Binding-site contacts:
Ligand atom N3A contacts residue ALA24 of chain 41.C at 3.8 Å.
Ligand atom C2C contacts residue MET221 of chain 41.A at 4.0 Å (hydrophobic).
Ligand atom C1C contacts residue TYR128 of chain 41.A at 3.7 Å (hydrophobic).
Ligand atom O1B contacts residue ILE104 of chain 41.A at 3.9 Å.
Ligand atom C4 contacts residue LEU106 of chain 41.A at 3.9 Å (hydrophobic).
Ligand atom N3A contacts residue PHE186 of chain 41.A at 4.0 Å.
Ligand atom C4A contacts residue PRO174 of chain 41.A at 3.1 Å (hydrophobic).
Ligand atom C2A contacts residue PHE186 of chain 41.A at 3.3 Å (hydrophobic).
Ligand atom C5A contacts residue PHE186 of chain 41.A at 3.5 Å (hydrophobic).
Ligand atom C1B contacts residue VAL188 of chain 41.A at 3.8 Å (hydrophobic).
Ligand atom C4B contacts residue PHE186 of chain 41.A at 3.6 Å (hydrophobic).
Ligand atom O1B contacts residue TYR128 of chain 41.A at 3.4 Å (h-bond).
Ligand atom N3A contacts residue PRO174 of chain 41.A at 3.7 Å.
Ligand atom C2B contacts residue VAL188 of chain 41.A at 3.5 Å (hydrophobic).
Ligand atom C4C contacts residue VAL188 of chain 41.A at 3.7 Å (hydrophobic).
Ligand atom O1 contacts residue MET221 of chain 41.A at 3.9 Å.
Ligand atom C1B contacts residue TYR128 of chain 41.A at 3.6 Å (hydrophobic).
Ligand atom C5 contacts residue LEU106 of chain 41.A at 3.8 Å (hydrophobic).
Ligand atom C2C contacts residue TYR197 of chain 41.A at 3.7 Å (hydrophobic).
Ligand atom O1A contacts residue PHE186 of chain 41.A at 3.0 Å.
Ligand atom C1C contacts residue LEU106 of chain 41.A at 3.8 Å (hydrophobic).
Ligand atom C5B contacts residue PHE186 of chain 41.A at 3.9 Å (hydrophobic).
Ligand atom C5A contacts residue ALA150 of chain 41.A at 3.6 Å (hydrophobic).
Ligand atom C5B contacts residue MET224 of chain 41.A at 3.8 Å (hydrophobic).
Ligand atom C2A contacts residue TYR152 of chain 41.A at 3.6 Å (hydrophobic).
Ligand atom C3C contacts residue TYR128 of chain 41.A at 3.4 Å (hydrophobic).
Ligand atom C1B contacts residue ILE104 of chain 41.A at 4.0 Å (hydrophobic).
Ligand atom N2 contacts residue LEU106 of chain 41.A at 3.8 Å.
Ligand atom C4C contacts residue VAL191 of chain 41.A at 3.0 Å (hydrophobic).
Ligand atom C3B contacts residue VAL188 of chain 41.A at 3.8 Å (hydrophobic).
Ligand atom C5C contacts residue VAL191 of chain 41.A at 3.8 Å (hydrophobic).
Ligand atom C6B contacts residue ILE104 of chain 41.A at 3.6 Å (hydrophobic).
Ligand atom C5B contacts residue TYR128 of chain 41.A at 4.0 Å (hydrophobic).
Ligand atom N3A contacts residue TYR152 of chain 41.A at 3.5 Å.
Ligand atom O1 contacts residue LEU106 of chain 41.A at 3.8 Å.
Ligand atom C6B contacts residue TYR128 of chain 41.A at 3.3 Å (hydrophobic).
Ligand atom C4 contacts residue TYR197 of chain 41.A at 3.8 Å (hydrophobic).
Ligand atom C3B contacts residue TYR152 of chain 41.A at 3.7 Å (hydrophobic).
Ligand atom C4B contacts residue TYR152 of chain 41.A at 3.8 Å (hydrophobic).
Ligand atom C5A contacts residue VAL176 of chain 41.A at 3.6 Å (hydrophobic).

A protein and the small-molecule ligand that binds it are described below.
Small molecule (SMILES): Cc1cc(CCCCCOc2ccc(C3=NCCO3)cc2)on1

Sequence of chain 41.C:
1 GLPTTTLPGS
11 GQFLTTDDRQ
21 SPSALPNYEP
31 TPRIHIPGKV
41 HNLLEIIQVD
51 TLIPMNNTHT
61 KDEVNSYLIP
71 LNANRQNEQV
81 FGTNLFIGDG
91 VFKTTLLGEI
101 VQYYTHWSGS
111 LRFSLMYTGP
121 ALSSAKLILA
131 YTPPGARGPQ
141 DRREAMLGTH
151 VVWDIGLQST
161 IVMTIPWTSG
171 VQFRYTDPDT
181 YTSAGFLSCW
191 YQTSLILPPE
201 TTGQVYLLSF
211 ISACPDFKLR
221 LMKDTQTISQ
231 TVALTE

Sequence of chain 41.A:
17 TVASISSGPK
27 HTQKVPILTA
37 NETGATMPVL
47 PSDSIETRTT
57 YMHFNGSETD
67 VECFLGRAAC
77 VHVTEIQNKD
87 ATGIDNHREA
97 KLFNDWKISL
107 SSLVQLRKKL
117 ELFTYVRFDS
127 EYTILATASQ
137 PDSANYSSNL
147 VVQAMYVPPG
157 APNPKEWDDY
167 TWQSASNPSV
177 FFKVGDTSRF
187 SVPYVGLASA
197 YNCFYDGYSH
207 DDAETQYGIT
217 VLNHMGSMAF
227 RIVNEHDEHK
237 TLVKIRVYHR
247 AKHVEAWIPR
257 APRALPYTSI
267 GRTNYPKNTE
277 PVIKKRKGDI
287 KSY